The small molecule below binds the protein below.
Small molecule (SMILES): O=c1[nH]cc(F)c(=O)[nH]1

Sequence of chain 1.B:
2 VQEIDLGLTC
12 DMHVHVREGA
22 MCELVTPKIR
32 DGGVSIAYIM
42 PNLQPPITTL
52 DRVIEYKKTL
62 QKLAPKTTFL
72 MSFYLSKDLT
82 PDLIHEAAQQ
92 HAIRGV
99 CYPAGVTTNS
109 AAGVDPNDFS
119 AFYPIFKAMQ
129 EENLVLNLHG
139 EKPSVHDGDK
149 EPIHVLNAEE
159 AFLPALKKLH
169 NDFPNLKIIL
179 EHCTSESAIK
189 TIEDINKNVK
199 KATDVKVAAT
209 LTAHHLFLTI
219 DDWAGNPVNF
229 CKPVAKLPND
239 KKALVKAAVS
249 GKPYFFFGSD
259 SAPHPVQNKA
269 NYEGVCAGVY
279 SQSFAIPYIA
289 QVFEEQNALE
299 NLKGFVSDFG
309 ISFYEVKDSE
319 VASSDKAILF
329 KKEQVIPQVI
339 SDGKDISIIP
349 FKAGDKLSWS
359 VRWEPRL

Binding-site contacts:
Ligand atom C2 contacts residue ZN1 of chain 1.H at 3.7 Å.
Ligand atom F5 contacts residue THR106 of chain 1.B at 3.1 Å.
Ligand atom C2 contacts residue THR105 of chain 1.B at 3.4 Å.
Ligand atom O2 contacts residue ZN1 of chain 1.I at 2.9 Å.
Ligand atom C4 contacts residue ARG18 of chain 1.B at 3.7 Å.
Ligand atom C5 contacts residue ARG18 of chain 1.B at 3.6 Å.
Ligand atom N3 contacts residue ZN1 of chain 1.I at 3.2 Å.
Ligand atom C4 contacts residue THR106 of chain 1.B at 3.7 Å.
Ligand atom O2 contacts residue HIS137 of chain 1.B at 4.0 Å.
Ligand atom C2 contacts residue HIS16 of chain 1.B at 3.9 Å.
Ligand atom C6 contacts residue ALA260 of chain 1.B at 3.6 Å (hydrophobic).
Ligand atom F5 contacts residue ALA260 of chain 1.B at 3.5 Å.
Ligand atom C5 contacts residue ALA275 of chain 1.B at 3.4 Å (hydrophobic).
Ligand atom O2 contacts residue LYS230 of chain 1.B at 3.9 Å.
Ligand atom O4 contacts residue HIS16 of chain 1.B at 3.3 Å (h-bond).
Ligand atom O4 contacts residue ASN43 of chain 1.B at 2.9 Å (h-bond).
Ligand atom C5 contacts residue HIS262 of chain 1.B at 4.0 Å.
Ligand atom N1 contacts residue THR105 of chain 1.B at 3.2 Å (h-bond).
Ligand atom F5 contacts residue ARG18 of chain 1.B at 2.5 Å.
Ligand atom C5 contacts residue THR106 of chain 1.B at 3.2 Å.
Ligand atom F5 contacts residue HIS262 of chain 1.B at 2.9 Å.
Ligand atom C6 contacts residue GLY276 of chain 1.B at 3.9 Å.
Ligand atom C6 contacts residue THR105 of chain 1.B at 3.9 Å.
Ligand atom O2 contacts residue ZN1 of chain 1.H at 2.5 Å.
Ligand atom O4 contacts residue THR106 of chain 1.B at 3.9 Å.
Ligand atom C2 contacts residue ASP258 of chain 1.B at 3.8 Å.
Ligand atom C2 contacts residue ZN1 of chain 1.I at 3.2 Å.
Ligand atom O2 contacts residue THR105 of chain 1.B at 3.5 Å (h-bond).
Ligand atom C6 contacts residue ALA275 of chain 1.B at 2.8 Å (hydrophobic).
Ligand atom C4 contacts residue ASN43 of chain 1.B at 3.3 Å.
Ligand atom C6 contacts residue THR106 of chain 1.B at 3.4 Å.
Ligand atom N3 contacts residue HIS16 of chain 1.B at 3.1 Å (h-bond).
Ligand atom O4 contacts residue ARG18 of chain 1.B at 2.6 Å (salt-bridge).
Ligand atom N3 contacts residue KCX98 of chain 1.B at 3.7 Å.
Ligand atom F5 contacts residue ALA275 of chain 1.B at 3.2 Å.
Ligand atom C4 contacts residue HIS16 of chain 1.B at 3.7 Å.
Ligand atom C5 contacts residue ALA260 of chain 1.B at 3.5 Å (hydrophobic).
Ligand atom O2 contacts residue KCX98 of chain 1.B at 3.6 Å (h-bond).
Ligand atom N3 contacts residue ASN43 of chain 1.B at 3.4 Å (h-bond).
Ligand atom O2 contacts residue ASP258 of chain 1.B at 3.7 Å.